Sequence of chain 1.A:
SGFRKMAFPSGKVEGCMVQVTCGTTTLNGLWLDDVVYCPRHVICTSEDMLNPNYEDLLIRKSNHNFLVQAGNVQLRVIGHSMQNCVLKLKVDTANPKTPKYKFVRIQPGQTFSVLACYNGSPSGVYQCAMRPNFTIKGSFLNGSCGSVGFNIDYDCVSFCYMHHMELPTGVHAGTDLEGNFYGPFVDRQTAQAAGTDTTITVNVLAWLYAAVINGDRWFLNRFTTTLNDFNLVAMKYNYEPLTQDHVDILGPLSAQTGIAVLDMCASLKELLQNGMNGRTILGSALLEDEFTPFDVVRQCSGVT

A small-molecule ligand and the protein it binds are described below.
Small molecule (SMILES): O=C(NCCNc1ccccc1)c1cc(=O)[nH]c2ccccc12

Binding-site contacts:
Ligand atom N2 contacts residue PHE140 of chain 2.A at 3.0 Å (h-bond).
Ligand atom C2 contacts residue HIS41 of chain 2.A at 3.4 Å.
Ligand atom C7 contacts residue MET49 of chain 2.A at 3.5 Å (hydrophobic).
Ligand atom N contacts residue CYS145 of chain 2.A at 3.7 Å.
Ligand atom C4 contacts residue MET49 of chain 2.A at 3.8 Å (hydrophobic).
Ligand atom C4 contacts residue GLN189 of chain 2.A at 3.3 Å.
Ligand atom C17 contacts residue ASN142 of chain 2.A at 3.6 Å.
Ligand atom C5 contacts residue GLN189 of chain 2.A at 3.4 Å.
Ligand atom C7 contacts residue MET165 of chain 2.A at 3.5 Å (hydrophobic).
Ligand atom C17 contacts residue LEU141 of chain 2.A at 3.7 Å (hydrophobic).
Ligand atom C16 contacts residue ASN142 of chain 2.A at 3.4 Å.
Ligand atom O1 contacts residue GLU166 of chain 2.A at 3.3 Å.
Ligand atom C contacts residue CYS145 of chain 2.A at 3.7 Å (hydrophobic).
Ligand atom C11 contacts residue SER144 of chain 2.A at 3.7 Å.
Ligand atom C6 contacts residue MET165 of chain 2.A at 3.5 Å (hydrophobic).
Ligand atom C5 contacts residue ARG188 of chain 2.A at 3.6 Å.
Ligand atom C12 contacts residue LEU141 of chain 2.A at 3.5 Å (hydrophobic).
Ligand atom C15 contacts residue ASN142 of chain 2.A at 3.6 Å.
Ligand atom C11 contacts residue GLU166 of chain 2.A at 3.5 Å.
Ligand atom C11 contacts residue PHE140 of chain 2.A at 3.7 Å (hydrophobic).
Ligand atom O contacts residue GLY143 of chain 2.A at 3.1 Å (h-bond).
Ligand atom O1 contacts residue HIS172 of chain 2.A at 3.2 Å.
Ligand atom C5 contacts residue MET49 of chain 2.A at 3.6 Å (hydrophobic).
Ligand atom O contacts residue CYS145 of chain 2.A at 3.8 Å.
Ligand atom C10 contacts residue LEU141 of chain 2.A at 3.8 Å (hydrophobic).
Ligand atom C8 contacts residue MET49 of chain 2.A at 3.7 Å (hydrophobic).
Ligand atom O1 contacts residue HIS163 of chain 2.A at 2.7 Å (h-bond).
Ligand atom C10 contacts residue SER144 of chain 2.A at 3.6 Å.
Ligand atom C6 contacts residue ARG188 of chain 2.A at 3.4 Å.
Ligand atom O1 contacts residue PHE140 of chain 2.A at 3.2 Å.
Ligand atom C8 contacts residue MET165 of chain 2.A at 3.7 Å (hydrophobic).
Ligand atom C8 contacts residue HIS41 of chain 2.A at 3.7 Å.
Ligand atom C11 contacts residue HIS163 of chain 2.A at 3.6 Å.
Ligand atom C9 contacts residue LEU141 of chain 2.A at 3.8 Å (hydrophobic).
Ligand atom O contacts residue ASN142 of chain 2.A at 3.4 Å (h-bond).
Ligand atom C12 contacts residue ASN142 of chain 2.A at 3.7 Å.
Ligand atom C6 contacts residue MET49 of chain 2.A at 3.5 Å (hydrophobic).
Ligand atom C13 contacts residue ASN142 of chain 2.A at 3.8 Å.
Ligand atom C8 contacts residue HIS164 of chain 2.A at 3.5 Å.
Ligand atom N2 contacts residue GLU166 of chain 2.A at 3.0 Å (salt-bridge).

Sequence of chain 2.A:
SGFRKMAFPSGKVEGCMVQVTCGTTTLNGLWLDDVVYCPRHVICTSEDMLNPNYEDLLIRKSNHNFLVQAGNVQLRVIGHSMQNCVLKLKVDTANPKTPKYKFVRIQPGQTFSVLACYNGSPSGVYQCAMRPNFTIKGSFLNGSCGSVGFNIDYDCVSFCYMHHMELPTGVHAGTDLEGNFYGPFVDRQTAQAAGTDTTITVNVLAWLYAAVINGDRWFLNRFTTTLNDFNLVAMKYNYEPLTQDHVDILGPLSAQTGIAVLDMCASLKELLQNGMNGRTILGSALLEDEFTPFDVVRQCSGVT